The small molecule below binds the protein below.
Small molecule (SMILES): CCCCCCCCCP(=O)(C(C)C)C(C)C

Sequence of chain 1.C:
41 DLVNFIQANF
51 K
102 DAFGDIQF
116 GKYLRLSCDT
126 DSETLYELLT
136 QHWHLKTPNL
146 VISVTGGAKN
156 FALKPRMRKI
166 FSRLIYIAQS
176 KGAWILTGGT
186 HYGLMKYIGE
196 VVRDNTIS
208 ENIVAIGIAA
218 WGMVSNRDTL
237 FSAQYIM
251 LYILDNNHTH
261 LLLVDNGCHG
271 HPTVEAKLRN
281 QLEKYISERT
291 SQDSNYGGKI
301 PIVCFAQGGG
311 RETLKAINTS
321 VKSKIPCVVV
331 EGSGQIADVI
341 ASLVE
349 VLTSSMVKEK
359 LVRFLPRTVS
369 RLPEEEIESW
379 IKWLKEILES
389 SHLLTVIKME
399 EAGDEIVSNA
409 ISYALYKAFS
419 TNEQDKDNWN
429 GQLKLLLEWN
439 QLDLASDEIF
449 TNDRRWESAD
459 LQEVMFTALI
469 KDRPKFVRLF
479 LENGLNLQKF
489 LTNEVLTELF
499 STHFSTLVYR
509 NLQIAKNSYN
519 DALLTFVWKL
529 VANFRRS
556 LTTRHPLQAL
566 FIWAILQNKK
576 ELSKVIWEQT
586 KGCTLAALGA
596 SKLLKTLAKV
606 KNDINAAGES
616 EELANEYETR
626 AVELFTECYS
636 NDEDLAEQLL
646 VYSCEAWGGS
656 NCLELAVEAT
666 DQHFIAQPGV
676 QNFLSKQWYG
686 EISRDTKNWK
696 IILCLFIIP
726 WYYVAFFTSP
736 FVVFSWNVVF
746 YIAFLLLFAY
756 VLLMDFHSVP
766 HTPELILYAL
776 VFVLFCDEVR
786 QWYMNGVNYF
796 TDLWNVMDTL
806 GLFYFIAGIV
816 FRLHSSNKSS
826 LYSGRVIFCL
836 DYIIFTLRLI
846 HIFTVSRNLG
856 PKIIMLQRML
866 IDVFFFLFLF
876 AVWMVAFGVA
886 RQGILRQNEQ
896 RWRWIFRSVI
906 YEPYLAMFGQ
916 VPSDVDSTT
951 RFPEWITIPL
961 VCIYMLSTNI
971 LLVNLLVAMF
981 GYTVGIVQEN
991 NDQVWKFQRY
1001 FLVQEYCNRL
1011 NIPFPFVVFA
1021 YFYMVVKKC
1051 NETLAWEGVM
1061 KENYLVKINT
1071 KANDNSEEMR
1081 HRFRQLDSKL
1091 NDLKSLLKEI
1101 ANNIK

Binding-site contacts:
Ligand atom C03 contacts residue ASP803 of chain 1.C at 4.1 Å.
Ligand atom C07 contacts residue TYR746 of chain 1.C at 3.8 Å (hydrophobic).
Ligand atom C13 contacts residue TYR746 of chain 1.C at 3.8 Å (hydrophobic).
Ligand atom C13 contacts residue ILE847 of chain 1.C at 3.8 Å (hydrophobic).
Ligand atom C12 contacts residue TYR746 of chain 1.C at 3.9 Å (hydrophobic).
Ligand atom C17 contacts residue ARG1009 of chain 1.C at 3.8 Å.
Ligand atom C08 contacts residue TYR746 of chain 1.C at 4.3 Å (hydrophobic).
Ligand atom C02 contacts residue LEU807 of chain 1.C at 4.2 Å (hydrophobic).
Ligand atom C03 contacts residue LEU779 of chain 1.C at 4.4 Å (hydrophobic).
Ligand atom C01 contacts residue LEU779 of chain 1.C at 4.2 Å (hydrophobic).
Ligand atom C17 contacts residue PHE1014 of chain 1.C at 3.3 Å (hydrophobic).
Ligand atom C05 contacts residue ASP803 of chain 1.C at 3.5 Å.
Ligand atom C06 contacts residue ASP803 of chain 1.C at 3.0 Å.
Ligand atom C17 contacts residue ASN742 of chain 1.C at 3.8 Å.
Ligand atom C07 contacts residue LEU779 of chain 1.C at 3.7 Å (hydrophobic).
Ligand atom C01 contacts residue VAL776 of chain 1.C at 4.2 Å (hydrophobic).
Ligand atom C04 contacts residue PHE840 of chain 1.C at 4.2 Å (hydrophobic).
Ligand atom C02 contacts residue GLU783 of chain 1.C at 4.0 Å.
Ligand atom C05 contacts residue PHE840 of chain 1.C at 4.1 Å (hydrophobic).
Ligand atom C16 contacts residue PHE1014 of chain 1.C at 3.5 Å (hydrophobic).
Ligand atom C03 contacts residue PHE840 of chain 1.C at 3.6 Å (hydrophobic).
Ligand atom C01 contacts residue LEU807 of chain 1.C at 3.9 Å (hydrophobic).
Ligand atom C15 contacts residue PHE1014 of chain 1.C at 4.1 Å (hydrophobic).
Ligand atom C15 contacts residue ASN742 of chain 1.C at 3.9 Å.
Ligand atom C09 contacts residue TYR746 of chain 1.C at 4.2 Å (hydrophobic).
Ligand atom C02 contacts residue ASP803 of chain 1.C at 3.8 Å.
Ligand atom C14 contacts residue ARG843 of chain 1.C at 3.4 Å.
Ligand atom C01 contacts residue PHE780 of chain 1.C at 3.7 Å (hydrophobic).
Ligand atom P10 contacts residue ARG843 of chain 1.C at 4.3 Å.
Ligand atom C12 contacts residue ARG843 of chain 1.C at 4.4 Å.
Ligand atom C04 contacts residue ASP803 of chain 1.C at 3.4 Å.
Ligand atom C14 contacts residue ILE847 of chain 1.C at 4.0 Å (hydrophobic).
Ligand atom C17 contacts residue TYR1006 of chain 1.C at 4.2 Å (hydrophobic).
Ligand atom C06 contacts residue ARG843 of chain 1.C at 4.2 Å.
Ligand atom C16 contacts residue TYR746 of chain 1.C at 4.2 Å (hydrophobic).
Ligand atom C16 contacts residue PHE745 of chain 1.C at 4.0 Å (hydrophobic).
Ligand atom C05 contacts residue LEU779 of chain 1.C at 4.3 Å (hydrophobic).
Ligand atom C08 contacts residue ARG843 of chain 1.C at 3.6 Å.
Ligand atom O11 contacts residue ARG843 of chain 1.C at 3.5 Å (salt-bridge).
Ligand atom C16 contacts residue ASN742 of chain 1.C at 4.1 Å.